Binding-site contacts:
Ligand atom C10 contacts residue THR199 of chain 1.C at 3.6 Å.
Ligand atom O4 contacts residue TRP208 of chain 1.C at 3.4 Å.
Ligand atom N5 contacts residue THR198 of chain 1.C at 2.8 Å (h-bond).
Ligand atom C8 contacts residue LEU197 of chain 1.C at 3.8 Å (hydrophobic).
Ligand atom C6 contacts residue VAL119 of chain 1.C at 3.9 Å (hydrophobic).
Ligand atom O13 contacts residue GLN89 of chain 1.C at 2.9 Å (h-bond).
Ligand atom O3 contacts residue HIS91 of chain 1.C at 3.5 Å.
Ligand atom S1 contacts residue HIS117 of chain 1.C at 3.9 Å.
Ligand atom C7 contacts residue LEU197 of chain 1.C at 3.6 Å (hydrophobic).
Ligand atom O3 contacts residue TRP208 of chain 1.C at 3.7 Å.
Ligand atom N5 contacts residue HIS117 of chain 1.C at 3.4 Å (h-bond).
Ligand atom C2 contacts residue HIS91 of chain 1.C at 3.7 Å.
Ligand atom C22 contacts residue SER130 of chain 1.C at 3.9 Å.
Ligand atom C12 contacts residue THR199 of chain 1.C at 3.7 Å.
Ligand atom CL1 contacts residue VAL119 of chain 1.C at 3.9 Å.
Ligand atom C6 contacts residue LEU197 of chain 1.C at 3.7 Å (hydrophobic).
Ligand atom S1 contacts residue THR198 of chain 1.C at 3.8 Å.
Ligand atom N14 contacts residue THR199 of chain 1.C at 2.9 Å (h-bond).
Ligand atom N5 contacts residue HIS91 of chain 1.C at 3.2 Å (h-bond).
Ligand atom O4 contacts residue THR198 of chain 1.C at 2.9 Å (h-bond).
Ligand atom C22 contacts residue ALA129 of chain 1.C at 3.8 Å (hydrophobic).
Ligand atom N5 contacts residue ZN1 of chain 1.P at 2.0 Å.
Ligand atom CL1 contacts residue LEU197 of chain 1.C at 3.8 Å.
Ligand atom N18 contacts residue GLN89 of chain 1.C at 3.8 Å.
Ligand atom C15 contacts residue THR199 of chain 1.C at 3.8 Å.
Ligand atom CL1 contacts residue VAL141 of chain 1.C at 3.3 Å.
Ligand atom CL1 contacts residue VAL206 of chain 1.C at 3.9 Å.
Ligand atom C10 contacts residue HIS91 of chain 1.C at 3.5 Å.
Ligand atom O4 contacts residue LEU197 of chain 1.C at 3.3 Å.
Ligand atom C21 contacts residue ALA129 of chain 1.C at 3.7 Å (hydrophobic).
Ligand atom C16 contacts residue ASN64 of chain 1.C at 3.8 Å.
Ligand atom O3 contacts residue ZN1 of chain 1.P at 2.9 Å.
Ligand atom S1 contacts residue HIS91 of chain 1.C at 3.9 Å.
Ligand atom N5 contacts residue HIS93 of chain 1.C at 3.4 Å (h-bond).
Ligand atom S1 contacts residue ZN1 of chain 1.P at 3.0 Å.
Ligand atom C12 contacts residue GLN89 of chain 1.C at 3.8 Å.
Ligand atom O3 contacts residue VAL141 of chain 1.C at 3.9 Å.
Ligand atom C24 contacts residue SER133 of chain 1.C at 3.9 Å.
Ligand atom C9 contacts residue THR199 of chain 1.C at 3.7 Å.
Ligand atom O3 contacts residue HIS117 of chain 1.C at 3.2 Å (h-bond).

A protein and the small-molecule ligand that binds it are described below.
Small molecule (SMILES): NS(=O)(=O)c1cc(C(=O)NCCO)c(NC2CCCCC2)cc1Cl

Sequence of chain 1.C:
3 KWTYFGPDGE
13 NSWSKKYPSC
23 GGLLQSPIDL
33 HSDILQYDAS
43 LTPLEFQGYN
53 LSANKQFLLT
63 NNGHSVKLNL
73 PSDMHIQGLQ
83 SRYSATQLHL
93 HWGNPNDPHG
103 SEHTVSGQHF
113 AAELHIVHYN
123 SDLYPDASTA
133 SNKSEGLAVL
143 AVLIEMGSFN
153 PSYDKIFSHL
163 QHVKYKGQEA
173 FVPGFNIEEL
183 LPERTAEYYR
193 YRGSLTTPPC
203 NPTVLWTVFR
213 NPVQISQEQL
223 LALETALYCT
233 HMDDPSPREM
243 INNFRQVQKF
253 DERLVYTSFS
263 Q